Sequence of chain 1.A:
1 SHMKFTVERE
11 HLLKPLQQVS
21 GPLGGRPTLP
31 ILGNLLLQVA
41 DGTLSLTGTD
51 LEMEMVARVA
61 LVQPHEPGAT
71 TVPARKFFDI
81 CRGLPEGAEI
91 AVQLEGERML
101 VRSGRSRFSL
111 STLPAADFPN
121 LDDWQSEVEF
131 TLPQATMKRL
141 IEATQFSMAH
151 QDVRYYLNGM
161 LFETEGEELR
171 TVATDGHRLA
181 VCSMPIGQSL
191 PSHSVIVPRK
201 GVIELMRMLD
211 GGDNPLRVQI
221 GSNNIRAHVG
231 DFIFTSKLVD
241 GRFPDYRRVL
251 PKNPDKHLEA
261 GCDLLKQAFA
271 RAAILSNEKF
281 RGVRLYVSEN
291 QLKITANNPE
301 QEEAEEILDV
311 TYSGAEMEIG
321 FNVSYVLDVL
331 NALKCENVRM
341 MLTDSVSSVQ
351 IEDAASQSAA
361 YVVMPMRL

The small molecule below binds the protein below.
Small molecule (SMILES): CC(=O)N[C@@H](CCC(N)=O)C(=O)N[C@@H](CC1CCCCC1)C(=O)N[C@@H](CC(=O)O)C(=O)N[C@@H](CC(C)C)C(=O)N[C@@H](Cc1ccccc1)C(=O)O

Binding-site contacts:
Ligand atom N contacts residue PRO365 of chain 1.A at 3.1 Å (h-bond).
Ligand atom O contacts residue MET364 of chain 1.A at 3.5 Å.
Ligand atom O contacts residue ARG367 of chain 1.A at 2.9 Å (salt-bridge).
Ligand atom OD2 contacts residue GOL1 of chain 1.CA at 3.1 Å.
Ligand atom CG contacts residue HIS177 of chain 1.A at 3.8 Å.
Ligand atom N contacts residue GLY176 of chain 1.A at 2.8 Å (h-bond).
Ligand atom CZ contacts residue THR174 of chain 1.A at 3.7 Å.
Ligand atom CE2 contacts residue GOL1 of chain 1.L at 3.8 Å.
Ligand atom CG contacts residue HIS177 of chain 1.A at 3.5 Å.
Ligand atom CD1 contacts residue ARG178 of chain 1.A at 3.6 Å.
Ligand atom OD1 contacts residue HIS177 of chain 1.A at 2.9 Å (h-bond).
Ligand atom CB contacts residue GLY176 of chain 1.A at 3.6 Å.
Ligand atom C contacts residue ARG367 of chain 1.A at 3.8 Å.
Ligand atom CG contacts residue GOL1 of chain 1.CA at 3.6 Å.
Ligand atom NE2 contacts residue MET364 of chain 1.A at 3.0 Å (h-bond).
Ligand atom CD2 contacts residue MET364 of chain 1.A at 3.5 Å (hydrophobic).
Ligand atom CZ contacts residue ARG367 of chain 1.A at 3.7 Å.
Ligand atom NE2 contacts residue PRO365 of chain 1.A at 3.4 Å (h-bond).
Ligand atom CG contacts residue MET364 of chain 1.A at 3.5 Å (hydrophobic).
Ligand atom CD1 contacts residue PRO365 of chain 1.A at 3.2 Å (hydrophobic).
Ligand atom CA contacts residue GLY176 of chain 1.A at 3.5 Å.
Ligand atom O contacts residue HIS177 of chain 1.A at 3.3 Å.
Ligand atom CE2 contacts residue THR174 of chain 1.A at 3.7 Å.
Ligand atom O contacts residue MET366 of chain 1.A at 3.3 Å.
Ligand atom C contacts residue MET364 of chain 1.A at 3.6 Å (hydrophobic).
Ligand atom OE1 contacts residue MET366 of chain 1.A at 3.4 Å.
Ligand atom CD1 contacts residue THR174 of chain 1.A at 3.6 Å.
Ligand atom OE1 contacts residue TYR325 of chain 1.A at 3.6 Å.
Ligand atom N contacts residue MET364 of chain 1.A at 3.5 Å.
Ligand atom CZ contacts residue GLY176 of chain 1.A at 3.6 Å.
Ligand atom CD2 contacts residue VAL362 of chain 1.A at 3.6 Å (hydrophobic).
Ligand atom C contacts residue GLY176 of chain 1.A at 3.6 Å.
Ligand atom CZ contacts residue PRO244 of chain 1.A at 3.8 Å (hydrophobic).
Ligand atom CA contacts residue GLY176 of chain 1.A at 3.8 Å.
Ligand atom CB contacts residue PRO365 of chain 1.A at 3.5 Å (hydrophobic).
Ligand atom CB contacts residue MET364 of chain 1.A at 3.3 Å (hydrophobic).
Ligand atom CA contacts residue MET364 of chain 1.A at 3.7 Å (hydrophobic).
Ligand atom O contacts residue MET364 of chain 1.A at 3.4 Å.
Ligand atom OD1 contacts residue GOL1 of chain 1.CA at 3.2 Å (h-bond).
Ligand atom CD1 contacts residue HIS177 of chain 1.A at 3.7 Å.